Sequence of chain 1.A:
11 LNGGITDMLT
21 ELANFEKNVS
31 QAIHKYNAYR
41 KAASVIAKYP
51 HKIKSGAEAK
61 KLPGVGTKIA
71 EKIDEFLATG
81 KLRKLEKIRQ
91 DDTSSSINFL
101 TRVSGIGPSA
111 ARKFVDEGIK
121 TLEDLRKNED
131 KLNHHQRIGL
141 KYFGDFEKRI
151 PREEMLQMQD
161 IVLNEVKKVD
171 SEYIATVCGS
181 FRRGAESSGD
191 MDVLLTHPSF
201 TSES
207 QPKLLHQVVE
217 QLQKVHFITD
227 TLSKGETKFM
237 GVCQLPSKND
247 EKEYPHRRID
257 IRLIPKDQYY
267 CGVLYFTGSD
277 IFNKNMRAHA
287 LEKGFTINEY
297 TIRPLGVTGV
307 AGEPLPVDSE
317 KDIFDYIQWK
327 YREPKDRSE

This small molecule binds to this protein.
Small molecule (SMILES): Cc1cn([C@H]2C[C@H](O[P](=O)(O)OC[C@H]3O[C@@H](n4ccc(N)nc4=O)C[C@@H]3O[P](=O)(O)OC[C@H]3O[C@@H](n4cnc5c(=O)nc(N)[nH]c54)C[C@@H]3O[P](=O)(O)OC[C@H]3O[C@@H](n4cnc5c(=O)nc(N)[nH]c54)C[C@@H]3O)[C@@H](CO[P](=O)(O)O[C@H]3C[C@H](n4cnc5c(=O)nc(N)[nH]c54)O[C@@H]3COP(=O)(O)O)O2)c(=O)[nH]c1=O

Binding-site contacts:
Ligand atom OP2 contacts residue GLY66 of chain 1.A at 3.9 Å.
Ligand atom O4' contacts residue ALA38 of chain 1.A at 3.8 Å.
Ligand atom P contacts residue GLY66 of chain 1.A at 3.6 Å.
Ligand atom OP1 contacts residue LYS35 of chain 1.A at 3.8 Å.
Ligand atom OP2 contacts residue THR67 of chain 1.A at 3.7 Å.
Ligand atom P contacts residue GLY64 of chain 1.A at 3.8 Å.
Ligand atom OP1 contacts residue LEU62 of chain 1.A at 3.7 Å.
Ligand atom OP1 contacts residue ILE69 of chain 1.A at 2.9 Å (h-bond).
Ligand atom P contacts residue ILE69 of chain 1.A at 3.8 Å.
Ligand atom C5' contacts residue GLY66 of chain 1.A at 3.5 Å.
Ligand atom C5' contacts residue GLY64 of chain 1.A at 3.3 Å.
Ligand atom OP1 contacts residue LYS68 of chain 1.A at 2.9 Å (salt-bridge).
Ligand atom OP1 contacts residue PRO63 of chain 1.A at 3.6 Å.
Ligand atom OP2 contacts residue LYS68 of chain 1.A at 3.0 Å (salt-bridge).
Ligand atom OP2 contacts residue GLY66 of chain 1.A at 4.0 Å.
Ligand atom OP1 contacts residue GLY64 of chain 1.A at 2.7 Å (h-bond).
Ligand atom O3' contacts residue ILE69 of chain 1.A at 3.6 Å.
Ligand atom OP1 contacts residue THR67 of chain 1.A at 3.8 Å.
Ligand atom OP2 contacts residue VAL65 of chain 1.A at 3.8 Å.
Ligand atom C3' contacts residue GLY64 of chain 1.A at 4.0 Å.
Ligand atom OP3 contacts residue LYS35 of chain 1.A at 2.8 Å (salt-bridge).
Ligand atom OP1 contacts residue VAL65 of chain 1.A at 3.6 Å (h-bond).
Ligand atom N3 contacts residue ALA38 of chain 1.A at 3.6 Å.
Ligand atom OP2 contacts residue LYS68 of chain 1.A at 3.1 Å (salt-bridge).
Ligand atom OP1 contacts residue GLY66 of chain 1.A at 2.9 Å (h-bond).
Ligand atom C3' contacts residue LYS68 of chain 1.A at 4.0 Å.
Ligand atom N1 contacts residue HIS34 of chain 1.A at 3.9 Å.
Ligand atom N7 contacts residue LYS35 of chain 1.A at 3.9 Å.
Ligand atom C3' contacts residue GLY66 of chain 1.A at 3.8 Å.
Ligand atom O3' contacts residue VAL65 of chain 1.A at 3.9 Å.
Ligand atom P contacts residue LYS68 of chain 1.A at 3.8 Å.
Ligand atom O3' contacts residue GLY64 of chain 1.A at 3.4 Å.
Ligand atom OP1 contacts residue LYS68 of chain 1.A at 3.5 Å (salt-bridge).
Ligand atom C5' contacts residue TYR39 of chain 1.A at 3.4 Å (hydrophobic).
Ligand atom C8 contacts residue LYS35 of chain 1.A at 3.9 Å.
Ligand atom P contacts residue VAL65 of chain 1.A at 3.9 Å.
Ligand atom C4' contacts residue GLY64 of chain 1.A at 3.3 Å.
Ligand atom O5' contacts residue GLY66 of chain 1.A at 3.5 Å.
Ligand atom P contacts residue LYS68 of chain 1.A at 3.4 Å.
Ligand atom P contacts residue LYS35 of chain 1.A at 3.9 Å.